Binding-site contacts:
Ligand atom C5 contacts residue TRP34 of chain 1.S at 4.2 Å (hydrophobic).
Ligand atom O6 contacts residue TRP34 of chain 1.R at 3.9 Å.
Ligand atom C1 contacts residue TRP34 of chain 1.R at 4.1 Å (hydrophobic).
Ligand atom O6 contacts residue ARG33 of chain 1.R at 3.4 Å.
Ligand atom C2 contacts residue ASN32 of chain 1.R at 4.1 Å.
Ligand atom C6 contacts residue TRP34 of chain 1.R at 3.7 Å (hydrophobic).
Ligand atom O3 contacts residue ASP18 of chain 1.S at 4.3 Å.
Ligand atom O4 contacts residue ASP18 of chain 1.S at 3.0 Å (salt-bridge).
Ligand atom O5 contacts residue TRP34 of chain 1.R at 3.3 Å (h-bond).
Ligand atom C4 contacts residue TRP34 of chain 1.R at 3.6 Å (hydrophobic).
Ligand atom C4 contacts residue TRP34 of chain 1.S at 4.0 Å (hydrophobic).
Ligand atom O5 contacts residue ASN32 of chain 1.R at 4.0 Å.
Ligand atom C3 contacts residue TRP34 of chain 1.R at 3.8 Å (hydrophobic).
Ligand atom O6 contacts residue ASN35 of chain 1.R at 2.9 Å (h-bond).
Ligand atom O4 contacts residue ARG33 of chain 1.R at 3.6 Å.
Ligand atom O6 contacts residue TRP34 of chain 1.R at 3.0 Å (h-bond).
Ligand atom C6 contacts residue TRP34 of chain 1.R at 4.1 Å (hydrophobic).
Ligand atom C4 contacts residue ASP18 of chain 1.S at 3.8 Å.
Ligand atom O2 contacts residue ASN32 of chain 1.R at 4.5 Å.
Ligand atom C5 contacts residue TRP34 of chain 1.R at 4.3 Å (hydrophobic).
Ligand atom O6 contacts residue TYR14 of chain 1.S at 4.1 Å.
Ligand atom O3 contacts residue TRP34 of chain 1.R at 4.3 Å.
Ligand atom O5 contacts residue ARG33 of chain 1.R at 3.9 Å.
Ligand atom C6 contacts residue ASN35 of chain 1.R at 3.6 Å.
Ligand atom C1 contacts residue ASN32 of chain 1.R at 3.8 Å.
Ligand atom C6 contacts residue TRP34 of chain 1.S at 3.8 Å (hydrophobic).
Ligand atom C5 contacts residue TRP34 of chain 1.R at 3.7 Å (hydrophobic).

Sequence of chain 1.S:
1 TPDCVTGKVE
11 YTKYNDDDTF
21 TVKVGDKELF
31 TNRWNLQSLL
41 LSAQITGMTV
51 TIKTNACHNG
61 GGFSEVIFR

Sequence of chain 1.R:
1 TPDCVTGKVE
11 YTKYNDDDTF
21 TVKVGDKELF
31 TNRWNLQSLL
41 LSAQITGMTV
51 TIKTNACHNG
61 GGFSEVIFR

The protein below binds the small molecule below.
Small molecule (SMILES): OC[C@H]1O[C@H](O[C@@H]2[C@H](O)[C@@H](O)[C@H](O[C@H]3[C@H](O)[C@@H](O)[C@H](O)O[C@@H]3CO)O[C@@H]2CO)[C@H](O)[C@@H](O)[C@H]1O